Sequence of chain 31.C:
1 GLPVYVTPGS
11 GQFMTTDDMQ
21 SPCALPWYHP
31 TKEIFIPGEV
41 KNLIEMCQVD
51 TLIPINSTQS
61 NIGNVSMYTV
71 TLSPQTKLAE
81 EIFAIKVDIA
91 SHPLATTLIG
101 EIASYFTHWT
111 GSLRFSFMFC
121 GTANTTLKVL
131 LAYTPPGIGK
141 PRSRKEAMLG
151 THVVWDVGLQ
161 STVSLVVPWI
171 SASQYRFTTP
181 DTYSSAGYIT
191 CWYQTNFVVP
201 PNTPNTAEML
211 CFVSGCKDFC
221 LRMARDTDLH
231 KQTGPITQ

A protein and the small-molecule ligand that binds it are described below.
Small molecule (SMILES): Cc1cc(CCCOc2c(C)cc(-c3noc(C(F)(F)F)n3)cc2C)on1

Sequence of chain 31.A:
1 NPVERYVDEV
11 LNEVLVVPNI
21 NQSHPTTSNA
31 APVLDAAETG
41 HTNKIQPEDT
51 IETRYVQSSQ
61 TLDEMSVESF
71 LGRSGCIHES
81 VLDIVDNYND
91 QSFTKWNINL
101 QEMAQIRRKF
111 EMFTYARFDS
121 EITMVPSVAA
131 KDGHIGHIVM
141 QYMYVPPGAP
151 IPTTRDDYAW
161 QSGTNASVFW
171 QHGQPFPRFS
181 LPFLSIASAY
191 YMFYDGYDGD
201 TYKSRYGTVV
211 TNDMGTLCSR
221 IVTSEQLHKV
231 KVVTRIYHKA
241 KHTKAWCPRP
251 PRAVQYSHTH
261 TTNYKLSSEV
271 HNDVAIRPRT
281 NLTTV

Binding-site contacts:
Ligand atom F3 contacts residue MET143 of chain 31.A at 3.3 Å.
Ligand atom C4B contacts residue LEU181 of chain 31.A at 3.8 Å (hydrophobic).
Ligand atom CM3 contacts residue TYR190 of chain 31.A at 3.7 Å (hydrophobic).
Ligand atom CM6 contacts residue TYR144 of chain 31.A at 3.6 Å (hydrophobic).
Ligand atom O1 contacts residue LEU100 of chain 31.A at 3.7 Å.
Ligand atom F3 contacts residue TYR144 of chain 31.A at 3.1 Å.
Ligand atom C2A contacts residue TYR144 of chain 31.A at 3.6 Å (hydrophobic).
Ligand atom C4 contacts residue LEU100 of chain 31.A at 3.7 Å (hydrophobic).
Ligand atom CM3 contacts residue ASN212 of chain 31.A at 3.6 Å.
Ligand atom C1B contacts residue ILE98 of chain 31.A at 3.7 Å (hydrophobic).
Ligand atom F2 contacts residue PHE179 of chain 31.A at 3.6 Å.
Ligand atom N2 contacts residue LEU100 of chain 31.A at 3.8 Å.
Ligand atom N3A contacts residue PHE179 of chain 31.A at 3.2 Å.
Ligand atom F1 contacts residue MET124 of chain 31.A at 3.5 Å.
Ligand atom C3 contacts residue LEU100 of chain 31.A at 3.6 Å (hydrophobic).
Ligand atom N1A contacts residue TYR144 of chain 31.A at 3.3 Å.
Ligand atom F3 contacts residue TYR142 of chain 31.A at 2.6 Å.
Ligand atom C4 contacts residue TYR190 of chain 31.A at 3.6 Å (hydrophobic).
Ligand atom F2 contacts residue TYR142 of chain 31.A at 3.6 Å.
Ligand atom CM4 contacts residue TYR142 of chain 31.A at 3.5 Å (hydrophobic).
Ligand atom F1 contacts residue LEU217 of chain 31.A at 3.3 Å.
Ligand atom C6B contacts residue LEU181 of chain 31.A at 3.5 Å (hydrophobic).
Ligand atom C1B contacts residue LEU181 of chain 31.A at 3.8 Å (hydrophobic).
Ligand atom C3A contacts residue PHE179 of chain 31.A at 3.4 Å (hydrophobic).
Ligand atom N1A contacts residue PHE179 of chain 31.A at 3.6 Å.
Ligand atom F1 contacts residue TYR142 of chain 31.A at 3.3 Å.
Ligand atom C5B contacts residue LEU181 of chain 31.A at 3.5 Å (hydrophobic).
Ligand atom CM6 contacts residue MET214 of chain 31.A at 3.4 Å (hydrophobic).
Ligand atom C1C contacts residue MET214 of chain 31.A at 3.5 Å (hydrophobic).
Ligand atom F3 contacts residue ALA166 of chain 31.A at 3.2 Å.
Ligand atom CM2 contacts residue ILE122 of chain 31.A at 3.5 Å (hydrophobic).
Ligand atom O1 contacts residue MET214 of chain 31.A at 3.3 Å.
Ligand atom O1B contacts residue ILE98 of chain 31.A at 3.1 Å.
Ligand atom C3A contacts residue TYR144 of chain 31.A at 3.7 Å (hydrophobic).
Ligand atom N3A contacts residue LEU217 of chain 31.A at 3.6 Å.
Ligand atom C5B contacts residue TYR144 of chain 31.A at 3.7 Å (hydrophobic).
Ligand atom C2A contacts residue PHE179 of chain 31.A at 3.5 Å (hydrophobic).
Ligand atom CM6 contacts residue LEU184 of chain 31.A at 3.4 Å (hydrophobic).
Ligand atom O1A contacts residue TYR144 of chain 31.A at 3.3 Å.
Ligand atom F2 contacts residue VAL168 of chain 31.A at 2.9 Å.